Binding-site contacts:
Ligand atom O10 contacts residue ARG345 of chain 1.A at 3.9 Å.
Ligand atom O9 contacts residue GLN346 of chain 1.A at 2.7 Å (h-bond).
Ligand atom C5 contacts residue LEU348 of chain 1.A at 4.1 Å (hydrophobic).
Ligand atom O1A contacts residue THR347 of chain 1.A at 4.1 Å.
Ligand atom C1 contacts residue CYS316 of chain 1.A at 4.0 Å (hydrophobic).
Ligand atom C4 contacts residue LEU348 of chain 1.A at 3.8 Å (hydrophobic).
Ligand atom C3 contacts residue CYS316 of chain 1.A at 4.2 Å (hydrophobic).
Ligand atom O10 contacts residue ASP414 of chain 1.A at 4.2 Å.
Ligand atom C9 contacts residue GLN346 of chain 1.A at 3.9 Å.
Ligand atom C1 contacts residue ASN317 of chain 1.A at 3.6 Å.
Ligand atom C10 contacts residue GLN346 of chain 1.A at 3.6 Å.
Ligand atom O4 contacts residue LEU350 of chain 1.A at 3.2 Å (h-bond).
Ligand atom O4 contacts residue GLY315 of chain 1.A at 4.1 Å.
Ligand atom C11 contacts residue GLN346 of chain 1.A at 4.3 Å.
Ligand atom O1B contacts residue ASN317 of chain 1.A at 2.4 Å (h-bond).
Ligand atom O4 contacts residue GLY351 of chain 1.A at 3.8 Å.
Ligand atom C10 contacts residue LEU348 of chain 1.A at 3.6 Å (hydrophobic).
Ligand atom O2 contacts residue GLY315 of chain 1.A at 4.2 Å.
Ligand atom O1A contacts residue ASN317 of chain 1.A at 4.2 Å.
Ligand atom O4 contacts residue CYS349 of chain 1.A at 3.7 Å.
Ligand atom C9 contacts residue LYS324 of chain 1.A at 3.6 Å.
Ligand atom N5 contacts residue GLN346 of chain 1.A at 3.9 Å.
Ligand atom O4 contacts residue LEU348 of chain 1.A at 3.4 Å (h-bond).
Ligand atom O4 contacts residue CYS316 of chain 1.A at 4.2 Å.
Ligand atom O1B contacts residue CYS316 of chain 1.A at 3.0 Å.
Ligand atom C7 contacts residue GLN346 of chain 1.A at 3.7 Å.
Ligand atom N5 contacts residue THR347 of chain 1.A at 3.8 Å.
Ligand atom O9 contacts residue LYS324 of chain 1.A at 3.1 Å (salt-bridge).
Ligand atom O9 contacts residue THR347 of chain 1.A at 4.3 Å.
Ligand atom O8 contacts residue GLN346 of chain 1.A at 3.8 Å.
Ligand atom C2 contacts residue GLY315 of chain 1.A at 4.3 Å.
Ligand atom C8 contacts residue GLN346 of chain 1.A at 4.0 Å.
Ligand atom C11 contacts residue TYR416 of chain 1.A at 3.5 Å (hydrophobic).
Ligand atom C4 contacts residue CYS349 of chain 1.A at 4.2 Å (hydrophobic).
Ligand atom O8 contacts residue THR347 of chain 1.A at 3.2 Å.
Ligand atom N5 contacts residue LEU348 of chain 1.A at 3.1 Å (h-bond).
Ligand atom O10 contacts residue LEU348 of chain 1.A at 3.4 Å (h-bond).
Ligand atom C6 contacts residue THR347 of chain 1.A at 4.2 Å.
Ligand atom O10 contacts residue GLN346 of chain 1.A at 3.4 Å (h-bond).
Ligand atom C3 contacts residue GLY315 of chain 1.A at 3.3 Å.

A protein and the small-molecule ligand that binds it are described below.
Small molecule (SMILES): CC(=O)N[C@H]1[C@H]([C@H](O)[C@H](O)CO)O[C@@](O)(C(=O)O)C[C@@H]1O

Sequence of chain 1.A:
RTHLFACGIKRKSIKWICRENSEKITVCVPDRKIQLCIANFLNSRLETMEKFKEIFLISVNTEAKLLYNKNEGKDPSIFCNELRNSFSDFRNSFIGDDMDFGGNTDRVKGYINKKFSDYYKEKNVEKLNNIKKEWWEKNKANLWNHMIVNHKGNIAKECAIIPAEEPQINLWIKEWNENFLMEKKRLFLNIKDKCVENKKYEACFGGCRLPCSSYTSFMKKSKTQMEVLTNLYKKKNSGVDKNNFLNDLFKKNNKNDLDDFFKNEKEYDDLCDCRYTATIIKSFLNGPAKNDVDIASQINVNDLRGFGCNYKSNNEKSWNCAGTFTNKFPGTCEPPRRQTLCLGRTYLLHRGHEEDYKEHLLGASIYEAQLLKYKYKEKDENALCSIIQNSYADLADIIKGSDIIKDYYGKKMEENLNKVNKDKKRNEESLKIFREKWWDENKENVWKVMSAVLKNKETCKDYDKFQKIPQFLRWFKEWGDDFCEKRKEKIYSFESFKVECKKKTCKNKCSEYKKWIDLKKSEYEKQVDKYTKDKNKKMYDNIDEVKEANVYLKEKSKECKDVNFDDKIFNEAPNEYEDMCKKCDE